Sequence of chain 1.A:
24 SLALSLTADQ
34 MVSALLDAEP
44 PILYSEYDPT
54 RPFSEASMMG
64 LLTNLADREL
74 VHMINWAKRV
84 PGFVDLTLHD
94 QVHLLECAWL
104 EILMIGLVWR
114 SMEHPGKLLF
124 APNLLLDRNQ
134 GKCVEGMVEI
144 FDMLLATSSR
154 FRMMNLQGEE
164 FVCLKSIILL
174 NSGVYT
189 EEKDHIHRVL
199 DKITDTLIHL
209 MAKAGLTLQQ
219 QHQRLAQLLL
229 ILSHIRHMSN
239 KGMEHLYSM

Sequence of chain 1.D:
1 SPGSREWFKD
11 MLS

This protein binds this small molecule.
Small molecule (SMILES): CC/C(=C(\c1ccc(O)cc1)c1ccc(OCCN(C)C)cc1)c1ccccc1

Binding-site contacts:
Ligand atom C26 contacts residue ASP70 of chain 1.A at 3.5 Å.
Ligand atom C3 contacts residue GLU72 of chain 1.A at 3.3 Å.
Ligand atom C26 contacts residue SER1 of chain 1.D at 3.8 Å.
Ligand atom C18 contacts residue ALA69 of chain 1.A at 3.6 Å (hydrophobic).
Ligand atom C21 contacts residue MET62 of chain 1.A at 3.6 Å (hydrophobic).
Ligand atom C19 contacts residue ALA69 of chain 1.A at 3.4 Å (hydrophobic).
Ligand atom C25 contacts residue ASP70 of chain 1.A at 3.2 Å.
Ligand atom C5 contacts residue LEU106 of chain 1.A at 3.8 Å (hydrophobic).
Ligand atom C25 contacts residue LEU73 of chain 1.A at 3.8 Å (hydrophobic).
Ligand atom C2 contacts residue LEU65 of chain 1.A at 3.6 Å (hydrophobic).
Ligand atom C15 contacts residue LEU244 of chain 1.A at 3.8 Å (hydrophobic).
Ligand atom C20 contacts residue LEU244 of chain 1.A at 3.8 Å (hydrophobic).
Ligand atom O4 contacts residue GLU72 of chain 1.A at 2.6 Å (salt-bridge).
Ligand atom C20 contacts residue ALA69 of chain 1.A at 3.7 Å (hydrophobic).
Ligand atom C2 contacts residue ALA69 of chain 1.A at 3.8 Å (hydrophobic).
Ligand atom C10 contacts residue ILE143 of chain 1.A at 3.8 Å (hydrophobic).
Ligand atom C23 contacts residue ASP70 of chain 1.A at 3.8 Å.
Ligand atom C23 contacts residue THR66 of chain 1.A at 3.6 Å.
Ligand atom C22 contacts residue MET62 of chain 1.A at 3.5 Å (hydrophobic).
Ligand atom C25 contacts residue TRP102 of chain 1.A at 3.7 Å (hydrophobic).
Ligand atom C13 contacts residue MET62 of chain 1.A at 3.7 Å (hydrophobic).
Ligand atom O4 contacts residue ARG113 of chain 1.A at 3.1 Å (salt-bridge).
Ligand atom O4 contacts residue LEU106 of chain 1.A at 3.8 Å.
Ligand atom C15 contacts residue GLY240 of chain 1.A at 3.7 Å.
Ligand atom O20 contacts residue LEU244 of chain 1.A at 3.7 Å.
Ligand atom C12 contacts residue MET62 of chain 1.A at 3.9 Å (hydrophobic).
Ligand atom N24 contacts residue ASP70 of chain 1.A at 2.7 Å (salt-bridge).
Ligand atom C26 contacts residue PRO2 of chain 1.D at 3.2 Å (hydrophobic).
Ligand atom C18 contacts residue LEU103 of chain 1.A at 3.7 Å (hydrophobic).
Ligand atom C13 contacts residue MET140 of chain 1.A at 3.7 Å (hydrophobic).
Ligand atom C12 contacts residue MET140 of chain 1.A at 3.6 Å (hydrophobic).
Ligand atom N24 contacts residue PRO2 of chain 1.D at 3.7 Å.
Ligand atom C24 contacts residue ASP70 of chain 1.A at 3.8 Å.
Ligand atom C21 contacts residue THR66 of chain 1.A at 3.8 Å.
Ligand atom C10 contacts residue LEU147 of chain 1.A at 3.5 Å (hydrophobic).
Ligand atom C9 contacts residue PHE123 of chain 1.A at 3.5 Å (hydrophobic).
Ligand atom C4 contacts residue GLU72 of chain 1.A at 3.3 Å.
Ligand atom C21 contacts residue LEU244 of chain 1.A at 3.8 Å (hydrophobic).
Ligand atom C14 contacts residue HIS243 of chain 1.A at 3.5 Å.
Ligand atom C25 contacts residue PRO2 of chain 1.D at 3.2 Å (hydrophobic).